Sequence of chain 1.B:
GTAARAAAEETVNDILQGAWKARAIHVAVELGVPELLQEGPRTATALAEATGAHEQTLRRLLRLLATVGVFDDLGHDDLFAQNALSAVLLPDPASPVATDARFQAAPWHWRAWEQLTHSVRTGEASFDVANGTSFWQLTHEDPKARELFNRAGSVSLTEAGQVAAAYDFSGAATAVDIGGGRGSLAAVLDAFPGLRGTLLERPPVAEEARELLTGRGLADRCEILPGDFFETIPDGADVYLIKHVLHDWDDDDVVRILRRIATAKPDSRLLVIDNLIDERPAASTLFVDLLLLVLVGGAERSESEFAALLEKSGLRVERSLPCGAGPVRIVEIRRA

Binding-site contacts:
Ligand atom C5 contacts residue LEU328 of chain 1.B at 4.1 Å (hydrophobic).
Ligand atom C25 contacts residue VAL321 of chain 1.B at 3.7 Å (hydrophobic).
Ligand atom O7 contacts residue LEU325 of chain 1.B at 4.1 Å.
Ligand atom O7 contacts residue ASP280 of chain 1.B at 2.8 Å (salt-bridge).
Ligand atom O8 contacts residue MSE183 of chain 1.B at 3.8 Å.
Ligand atom N12 contacts residue HIS276 of chain 1.B at 3.5 Å.
Ligand atom C24 contacts residue HIS279 of chain 1.B at 3.5 Å.
Ligand atom C7 contacts residue LEU325 of chain 1.B at 4.1 Å (hydrophobic).
Ligand atom O5 contacts residue PHE133 of chain 1.B at 3.5 Å.
Ligand atom C3 contacts residue PHE133 of chain 1.B at 3.8 Å (hydrophobic).
Ligand atom O8 contacts residue HIS279 of chain 1.B at 3.0 Å (h-bond).
Ligand atom C5 contacts residue PHE179 of chain 1.B at 4.0 Å (hydrophobic).
Ligand atom C24 contacts residue SAH1 of chain 1.G at 3.4 Å.
Ligand atom O5 contacts residue PHE179 of chain 1.B at 4.0 Å.
Ligand atom C2 contacts residue ALA182 of chain 1.B at 3.8 Å (hydrophobic).
Ligand atom C8 contacts residue HIS279 of chain 1.B at 3.8 Å.
Ligand atom C24 contacts residue HIS276 of chain 1.B at 3.0 Å.
Ligand atom C8 contacts residue MSE183 of chain 1.B at 3.9 Å.
Ligand atom C2 contacts residue ASP130 of chain 1.B at 3.8 Å.
Ligand atom C3 contacts residue ASP130 of chain 1.B at 3.9 Å.
Ligand atom O11 contacts residue VAL186 of chain 1.B at 4.1 Å.
Ligand atom O5 contacts residue LEU328 of chain 1.B at 3.1 Å.
Ligand atom C11 contacts residue ASN308 of chain 1.B at 3.8 Å.
Ligand atom O7 contacts residue HIS279 of chain 1.B at 3.3 Å (h-bond).
Ligand atom C6 contacts residue PHE179 of chain 1.B at 3.8 Å (hydrophobic).
Ligand atom N4 contacts residue LEU324 of chain 1.B at 3.8 Å.
Ligand atom O5 contacts residue LEU324 of chain 1.B at 4.0 Å.
Ligand atom C10 contacts residue MSE183 of chain 1.B at 3.9 Å.
Ligand atom C7 contacts residue ASP280 of chain 1.B at 3.9 Å.
Ligand atom C24 contacts residue MSE183 of chain 1.B at 3.9 Å.
Ligand atom C24 contacts residue ASP280 of chain 1.B at 3.1 Å.
Ligand atom O7 contacts residue HIS276 of chain 1.B at 4.0 Å.
Ligand atom O24 contacts residue VAL321 of chain 1.B at 4.1 Å.
Ligand atom CM6 contacts residue PHE179 of chain 1.B at 3.6 Å (hydrophobic).
Ligand atom C7 contacts residue HIS279 of chain 1.B at 3.9 Å.
Ligand atom O8 contacts residue HIS276 of chain 1.B at 4.0 Å.
Ligand atom N12 contacts residue ASN308 of chain 1.B at 2.5 Å (h-bond).
Ligand atom N2 contacts residue MSE183 of chain 1.B at 3.8 Å.
Ligand atom N2 contacts residue ALA182 of chain 1.B at 3.2 Å (h-bond).
Ligand atom CM6 contacts residue ASP280 of chain 1.B at 3.9 Å.

The small molecule below binds the protein below.
Small molecule (SMILES): COC1=C(C)C(=O)C2=C(C1=O)[C@@H](COC(N)=O)[C@@]1(OC)[C@H]3N[C@H]3CN21